Binding-site contacts:
Ligand atom C3 contacts residue GLY98 of chain 1.B at 3.8 Å.
Ligand atom C15 contacts residue ILE95 of chain 1.A at 3.8 Å (hydrophobic).
Ligand atom C17 contacts residue GLY98 of chain 1.B at 3.6 Å.
Ligand atom O2 contacts residue VAL102 of chain 1.B at 3.8 Å.
Ligand atom C18 contacts residue ALA103 of chain 1.B at 3.9 Å (hydrophobic).
Ligand atom C11 contacts residue TYR58 of chain 1.B at 3.9 Å (hydrophobic).
Ligand atom C1 contacts residue VAL102 of chain 1.B at 3.9 Å (hydrophobic).
Ligand atom C16 contacts residue VAL33 of chain 1.B at 3.7 Å (hydrophobic).
Ligand atom C14 contacts residue TRP47 of chain 1.B at 3.7 Å (hydrophobic).
Ligand atom C14 contacts residue SER50 of chain 1.B at 3.4 Å.
Ligand atom C21 contacts residue PHE99 of chain 1.A at 3.6 Å (hydrophobic).
Ligand atom C14 contacts residue TYR58 of chain 1.B at 3.7 Å (hydrophobic).
Ligand atom C8 contacts residue VAL33 of chain 1.B at 3.9 Å (hydrophobic).
Ligand atom C4 contacts residue THR99 of chain 1.B at 3.5 Å.
Ligand atom C17 contacts residue ALA103 of chain 1.B at 3.7 Å (hydrophobic).
Ligand atom C1 contacts residue VAL35 of chain 1.B at 3.6 Å (hydrophobic).
Ligand atom O1 contacts residue SER50 of chain 1.B at 2.9 Å (h-bond).
Ligand atom C3 contacts residue VAL102 of chain 1.B at 3.5 Å (hydrophobic).
Ligand atom C4 contacts residue VAL102 of chain 1.B at 3.8 Å (hydrophobic).
Ligand atom C2 contacts residue VAL102 of chain 1.B at 3.9 Å (hydrophobic).
Ligand atom C3 contacts residue THR99 of chain 1.B at 3.3 Å.
Ligand atom C19 contacts residue GLY104 of chain 1.B at 3.7 Å.
Ligand atom C5 contacts residue VAL33 of chain 1.B at 3.9 Å (hydrophobic).
Ligand atom C21 contacts residue LEU37 of chain 1.B at 3.3 Å (hydrophobic).
Ligand atom C6 contacts residue SER50 of chain 1.B at 3.6 Å.
Ligand atom C17 contacts residue VAL35 of chain 1.B at 3.7 Å (hydrophobic).
Ligand atom C13 contacts residue SER50 of chain 1.B at 3.8 Å.
Ligand atom C1 contacts residue SER50 of chain 1.B at 3.8 Å.
Ligand atom C1 contacts residue LEU97 of chain 1.A at 3.6 Å (hydrophobic).
Ligand atom C21 contacts residue TYR37 of chain 1.A at 3.5 Å (hydrophobic).
Ligand atom C19 contacts residue ALA103 of chain 1.B at 3.8 Å (hydrophobic).
Ligand atom O2 contacts residue THR99 of chain 1.B at 2.8 Å (h-bond).
Ligand atom O1 contacts residue LEU97 of chain 1.A at 3.8 Å.
Ligand atom C2 contacts residue VAL35 of chain 1.B at 3.9 Å (hydrophobic).
Ligand atom C20 contacts residue TYR37 of chain 1.A at 3.7 Å (hydrophobic).
Ligand atom C18 contacts residue VAL102 of chain 1.B at 3.7 Å (hydrophobic).
Ligand atom C14 contacts residue ILE95 of chain 1.A at 3.4 Å (hydrophobic).
Ligand atom C10 contacts residue TYR58 of chain 1.B at 3.6 Å (hydrophobic).
Ligand atom C20 contacts residue GLN90 of chain 1.A at 3.6 Å.
Ligand atom C21 contacts residue TRP107 of chain 1.B at 3.9 Å (hydrophobic).

This protein binds this small molecule.
Small molecule (SMILES): CCCCCc1cc(O)c2c(c1)OC(C)(C)[C@@H]1CCC(C)=C[C@@H]21

Sequence of chain 1.A:
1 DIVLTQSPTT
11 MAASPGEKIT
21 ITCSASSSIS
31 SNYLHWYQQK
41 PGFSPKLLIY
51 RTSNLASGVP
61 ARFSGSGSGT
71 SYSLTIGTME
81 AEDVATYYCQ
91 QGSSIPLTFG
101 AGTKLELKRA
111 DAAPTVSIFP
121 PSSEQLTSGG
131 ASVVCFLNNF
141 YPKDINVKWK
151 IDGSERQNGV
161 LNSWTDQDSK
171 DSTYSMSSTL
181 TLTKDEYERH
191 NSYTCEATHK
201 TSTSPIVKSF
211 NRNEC

Sequence of chain 1.B:
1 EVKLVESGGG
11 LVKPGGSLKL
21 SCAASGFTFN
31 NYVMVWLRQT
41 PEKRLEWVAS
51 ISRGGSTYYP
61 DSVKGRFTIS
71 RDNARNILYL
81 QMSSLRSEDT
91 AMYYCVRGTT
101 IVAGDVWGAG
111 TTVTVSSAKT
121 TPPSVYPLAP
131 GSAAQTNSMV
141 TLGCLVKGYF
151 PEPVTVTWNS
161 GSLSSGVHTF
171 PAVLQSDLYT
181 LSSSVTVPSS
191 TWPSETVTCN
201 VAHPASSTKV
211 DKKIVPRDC